Binding-site contacts:
Ligand atom O2A contacts residue SER107 of chain 2.A at 2.8 Å (h-bond).
Ligand atom O1G contacts residue GLU153 of chain 2.A at 4.0 Å.
Ligand atom O4' contacts residue ARG240 of chain 2.A at 3.9 Å.
Ligand atom O3G contacts residue LYS223 of chain 2.A at 3.6 Å.
Ligand atom O3' contacts residue ARG109 of chain 2.A at 2.6 Å (salt-bridge).
Ligand atom PG contacts residue ARG227 of chain 2.A at 3.3 Å.
Ligand atom C2' contacts residue ARG240 of chain 2.A at 4.4 Å.
Ligand atom O1B contacts residue LYS223 of chain 2.A at 4.2 Å.
Ligand atom N3B contacts residue HIS221 of chain 2.A at 3.7 Å.
Ligand atom C3' contacts residue ARG109 of chain 2.A at 3.6 Å.
Ligand atom C2' contacts residue ARG109 of chain 2.A at 3.8 Å.
Ligand atom O1G contacts residue ARG227 of chain 2.A at 2.7 Å (salt-bridge).
Ligand atom N3B contacts residue ARG227 of chain 2.A at 4.2 Å.
Ligand atom PG contacts residue LYS188 of chain 2.A at 4.3 Å.
Ligand atom O2' contacts residue ARG109 of chain 2.A at 3.1 Å (salt-bridge).
Ligand atom O2G contacts residue ARG227 of chain 2.A at 2.8 Å (salt-bridge).
Ligand atom PA contacts residue HIS221 of chain 2.A at 4.2 Å.
Ligand atom PA contacts residue ARG227 of chain 2.A at 3.6 Å.
Ligand atom PB contacts residue HIS221 of chain 2.A at 3.9 Å.
Ligand atom O1G contacts residue GLU147 of chain 2.A at 3.9 Å.
Ligand atom N3B contacts residue LYS223 of chain 2.A at 3.6 Å (salt-bridge).
Ligand atom O2A contacts residue ARG227 of chain 2.A at 3.8 Å.
Ligand atom O3A contacts residue ARG227 of chain 2.A at 3.7 Å.
Ligand atom O3A contacts residue HIS221 of chain 2.A at 3.0 Å (h-bond).
Ligand atom PB contacts residue LYS223 of chain 2.A at 3.7 Å.
Ligand atom O1A contacts residue ARG227 of chain 2.A at 3.0 Å (salt-bridge).
Ligand atom PG contacts residue HIS221 of chain 2.A at 4.3 Å.
Ligand atom C3' contacts residue SER107 of chain 2.A at 4.3 Å.
Ligand atom O1G contacts residue LYS188 of chain 2.A at 3.1 Å (salt-bridge).
Ligand atom O2G contacts residue HIS221 of chain 2.A at 3.6 Å.
Ligand atom O1A contacts residue HIS221 of chain 2.A at 3.9 Å.
Ligand atom C5' contacts residue SER107 of chain 2.A at 4.2 Å.
Ligand atom O3' contacts residue SER107 of chain 2.A at 3.4 Å (h-bond).
Ligand atom O3G contacts residue GLU147 of chain 2.A at 4.1 Å.
Ligand atom C1' contacts residue ARG240 of chain 2.A at 3.9 Å.
Ligand atom O1B contacts residue SER107 of chain 2.A at 4.1 Å.
Ligand atom PA contacts residue SER107 of chain 2.A at 4.4 Å.
Ligand atom O2B contacts residue LYS223 of chain 2.A at 2.8 Å (salt-bridge).
Ligand atom O2B contacts residue HIS221 of chain 2.A at 4.3 Å.

Sequence of chain 2.A:
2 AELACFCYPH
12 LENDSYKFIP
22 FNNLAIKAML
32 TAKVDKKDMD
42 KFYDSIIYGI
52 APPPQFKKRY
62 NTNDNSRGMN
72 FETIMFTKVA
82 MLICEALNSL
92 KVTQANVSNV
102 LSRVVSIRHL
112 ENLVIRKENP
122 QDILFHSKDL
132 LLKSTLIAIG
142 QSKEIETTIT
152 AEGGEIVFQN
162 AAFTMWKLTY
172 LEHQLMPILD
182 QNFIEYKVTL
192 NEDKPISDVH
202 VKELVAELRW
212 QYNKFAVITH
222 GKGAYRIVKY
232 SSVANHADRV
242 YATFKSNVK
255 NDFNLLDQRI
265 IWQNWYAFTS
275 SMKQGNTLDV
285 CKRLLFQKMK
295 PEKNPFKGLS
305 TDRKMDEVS

A small-molecule ligand and the protein it binds are described below.
Small molecule (SMILES): Nc1ncnc2c1ncn2[C@@H]1O[C@H](CO[P](=O)(O)O[P](=O)(O)NP(=O)(O)O)[C@@H](O)[C@H]1O